A protein and the small-molecule ligand that binds it are described below.
Small molecule (SMILES): CCCCCCCCCCCC[N+](C)(C)CCCS(=O)(=O)O

Binding-site contacts:
Ligand atom N1 contacts residue TRP117 of chain 4.A at 4.1 Å.
Ligand atom C1 contacts residue ARG98 of chain 4.A at 3.2 Å.
Ligand atom O3S contacts residue THR226 of chain 4.A at 4.0 Å.
Ligand atom C2 contacts residue ARG224 of chain 4.A at 3.8 Å.
Ligand atom N1 contacts residue ARG224 of chain 4.A at 4.2 Å.
Ligand atom C15 contacts residue ARG224 of chain 4.A at 3.3 Å.
Ligand atom O1S contacts residue ARG98 of chain 4.A at 3.6 Å.
Ligand atom C13 contacts residue ARG224 of chain 4.A at 4.1 Å.
Ligand atom C2 contacts residue ARG98 of chain 4.A at 3.4 Å.
Ligand atom C3 contacts residue ARG98 of chain 4.A at 3.2 Å.
Ligand atom C3 contacts residue TRP117 of chain 4.A at 3.5 Å (hydrophobic).
Ligand atom S1 contacts residue ARG98 of chain 4.A at 4.4 Å.
Ligand atom C16 contacts residue TRP117 of chain 4.A at 3.7 Å (hydrophobic).
Ligand atom C3 contacts residue ARG224 of chain 4.A at 3.5 Å.
Ligand atom N1 contacts residue ARG98 of chain 4.A at 4.3 Å.
Ligand atom C16 contacts residue ARG224 of chain 4.A at 4.0 Å.
Ligand atom O1S contacts residue THR226 of chain 4.A at 4.3 Å.
Ligand atom C15 contacts residue TRP117 of chain 4.A at 4.2 Å (hydrophobic).
Ligand atom C14 contacts residue ARG224 of chain 4.A at 4.5 Å.
Ligand atom O1S contacts residue ASP228 of chain 4.A at 3.6 Å.
Ligand atom C1 contacts residue ARG224 of chain 4.A at 3.8 Å.

Sequence of chain 4.A:
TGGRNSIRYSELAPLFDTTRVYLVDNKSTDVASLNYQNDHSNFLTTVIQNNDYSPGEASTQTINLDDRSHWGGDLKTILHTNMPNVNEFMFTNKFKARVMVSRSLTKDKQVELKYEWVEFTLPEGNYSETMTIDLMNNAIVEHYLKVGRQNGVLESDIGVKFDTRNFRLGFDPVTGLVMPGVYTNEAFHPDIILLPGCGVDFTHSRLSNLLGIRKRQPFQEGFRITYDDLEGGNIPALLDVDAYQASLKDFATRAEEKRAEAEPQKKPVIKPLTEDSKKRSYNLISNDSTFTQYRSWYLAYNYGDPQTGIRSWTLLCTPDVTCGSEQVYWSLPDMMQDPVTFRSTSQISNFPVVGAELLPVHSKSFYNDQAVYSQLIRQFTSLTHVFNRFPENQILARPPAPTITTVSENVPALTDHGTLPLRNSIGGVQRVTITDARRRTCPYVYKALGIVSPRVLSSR